This small molecule binds to this protein.
Small molecule (SMILES): CSCC[C@H](NC(=O)[C@@H]1CCCN1C(=O)CNC(=O)[C@H](CC(N)=O)NC(=O)[C@H](CC1=c2ccccc2=NC1)NC(=O)[C@H](CC(C)C)NC(=O)[C@@H](N)CC(C)C)C(=O)N[C@@H](CCC(N)=O)C(=O)N[C@H](C(=O)O)C(C)C

Binding-site contacts:
Ligand atom C contacts residue ASP77 of chain 1.D at 3.5 Å.
Ligand atom CD1 contacts residue MET45 of chain 1.D at 3.3 Å (hydrophobic).
Ligand atom O contacts residue LYS66 of chain 1.D at 3.2 Å (salt-bridge).
Ligand atom N contacts residue ASP77 of chain 1.D at 2.8 Å (salt-bridge).
Ligand atom O contacts residue HIS70 of chain 1.D at 3.1 Å.
Ligand atom CD1 contacts residue GLU63 of chain 1.D at 3.2 Å.
Ligand atom CG contacts residue HIS70 of chain 1.D at 3.5 Å.
Ligand atom OXT contacts residue LYS146 of chain 1.D at 3.4 Å (salt-bridge).
Ligand atom OE1 contacts residue VAL76 of chain 1.D at 3.0 Å.
Ligand atom O contacts residue TYR159 of chain 1.D at 2.7 Å (h-bond).
Ligand atom OXT contacts residue TYR84 of chain 1.D at 2.9 Å (h-bond).
Ligand atom NE1 contacts residue GLN155 of chain 1.D at 2.9 Å (h-bond).
Ligand atom CG2 contacts residue ASP77 of chain 1.D at 3.3 Å.
Ligand atom N contacts residue GLU63 of chain 1.D at 3.0 Å (salt-bridge).
Ligand atom CD2 contacts residue PHE9 of chain 1.D at 3.5 Å (hydrophobic).
Ligand atom C contacts residue LYS146 of chain 1.D at 3.4 Å.
Ligand atom C contacts residue TYR7 of chain 1.D at 3.5 Å (hydrophobic).
Ligand atom O contacts residue TYR7 of chain 1.D at 3.4 Å.
Ligand atom CG contacts residue LYS66 of chain 1.D at 3.4 Å.
Ligand atom N contacts residue TYR171 of chain 1.D at 2.8 Å (h-bond).
Ligand atom CE contacts residue ALA150 of chain 1.D at 3.2 Å (hydrophobic).
Ligand atom CG1 contacts residue TYR116 of chain 1.D at 3.0 Å (hydrophobic).
Ligand atom CD contacts residue VAL76 of chain 1.D at 3.3 Å (hydrophobic).
Ligand atom ND2 contacts residue ARG65 of chain 1.D at 3.3 Å (salt-bridge).
Ligand atom N contacts residue TYR7 of chain 1.D at 2.9 Å (h-bond).
Ligand atom O contacts residue GLN155 of chain 1.D at 2.8 Å (h-bond).
Ligand atom OXT contacts residue THR143 of chain 1.D at 2.7 Å (h-bond).
Ligand atom CA contacts residue ASP77 of chain 1.D at 3.2 Å.
Ligand atom CD2 contacts residue THR163 of chain 1.D at 3.2 Å.
Ligand atom O contacts residue LYS146 of chain 1.D at 2.8 Å (salt-bridge).
Ligand atom CD2 contacts residue TYR99 of chain 1.D at 3.1 Å (hydrophobic).
Ligand atom CB contacts residue TYR99 of chain 1.D at 3.4 Å (hydrophobic).
Ligand atom O contacts residue TRP147 of chain 1.D at 3.4 Å.
Ligand atom CD2 contacts residue TRP167 of chain 1.D at 3.4 Å (hydrophobic).
Ligand atom CG1 contacts residue ASP77 of chain 1.D at 3.5 Å.
Ligand atom N contacts residue TYR159 of chain 1.D at 3.5 Å.
Ligand atom N contacts residue TYR99 of chain 1.D at 3.2 Å (h-bond).
Ligand atom CD2 contacts residue TYR7 of chain 1.D at 3.4 Å (hydrophobic).
Ligand atom CD1 contacts residue LYS66 of chain 1.D at 3.5 Å.
Ligand atom O contacts residue TRP147 of chain 1.D at 2.9 Å (h-bond).

Sequence of chain 1.D:
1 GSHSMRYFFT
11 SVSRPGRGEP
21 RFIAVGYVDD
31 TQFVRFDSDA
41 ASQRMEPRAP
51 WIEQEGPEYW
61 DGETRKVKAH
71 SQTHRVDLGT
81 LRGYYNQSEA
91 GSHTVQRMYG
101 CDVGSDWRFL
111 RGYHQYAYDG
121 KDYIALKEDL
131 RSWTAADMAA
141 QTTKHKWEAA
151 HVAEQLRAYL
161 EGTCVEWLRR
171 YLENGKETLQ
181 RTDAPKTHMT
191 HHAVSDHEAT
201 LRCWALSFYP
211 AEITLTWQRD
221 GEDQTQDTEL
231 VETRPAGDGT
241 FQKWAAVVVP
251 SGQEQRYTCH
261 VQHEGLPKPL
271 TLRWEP